This small molecule binds to this protein.
Small molecule (SMILES): CC(=O)N[C@H]1[C@H](O[C@H]2[C@H](O)[C@@H](NC(C)=O)CO[C@@H]2CO)O[C@H](CO)[C@@H](O)[C@@H]1O

Sequence of chain 33.J:
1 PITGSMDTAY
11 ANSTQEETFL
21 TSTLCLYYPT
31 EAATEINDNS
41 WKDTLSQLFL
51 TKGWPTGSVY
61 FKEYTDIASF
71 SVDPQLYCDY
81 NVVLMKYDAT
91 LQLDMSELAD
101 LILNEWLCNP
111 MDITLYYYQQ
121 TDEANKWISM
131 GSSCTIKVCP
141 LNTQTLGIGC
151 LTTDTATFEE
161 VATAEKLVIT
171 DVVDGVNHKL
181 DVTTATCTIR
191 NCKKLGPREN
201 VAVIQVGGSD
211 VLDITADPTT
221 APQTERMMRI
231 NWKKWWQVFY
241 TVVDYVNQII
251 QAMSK

Binding-site contacts:
Ligand atom N2 contacts residue ASN12 of chain 33.J at 3.8 Å.
Ligand atom O5 contacts residue ASN12 of chain 33.J at 2.7 Å (h-bond).
Ligand atom C2 contacts residue ASN12 of chain 33.J at 3.2 Å.
Ligand atom C1 contacts residue ASN12 of chain 33.J at 2.1 Å.
Ligand atom C7 contacts residue ASN12 of chain 33.J at 3.9 Å.
Ligand atom C5 contacts residue ASN12 of chain 33.J at 4.1 Å.
Ligand atom O7 contacts residue ASN12 of chain 33.J at 3.7 Å.